Sequence of chain 1.D:
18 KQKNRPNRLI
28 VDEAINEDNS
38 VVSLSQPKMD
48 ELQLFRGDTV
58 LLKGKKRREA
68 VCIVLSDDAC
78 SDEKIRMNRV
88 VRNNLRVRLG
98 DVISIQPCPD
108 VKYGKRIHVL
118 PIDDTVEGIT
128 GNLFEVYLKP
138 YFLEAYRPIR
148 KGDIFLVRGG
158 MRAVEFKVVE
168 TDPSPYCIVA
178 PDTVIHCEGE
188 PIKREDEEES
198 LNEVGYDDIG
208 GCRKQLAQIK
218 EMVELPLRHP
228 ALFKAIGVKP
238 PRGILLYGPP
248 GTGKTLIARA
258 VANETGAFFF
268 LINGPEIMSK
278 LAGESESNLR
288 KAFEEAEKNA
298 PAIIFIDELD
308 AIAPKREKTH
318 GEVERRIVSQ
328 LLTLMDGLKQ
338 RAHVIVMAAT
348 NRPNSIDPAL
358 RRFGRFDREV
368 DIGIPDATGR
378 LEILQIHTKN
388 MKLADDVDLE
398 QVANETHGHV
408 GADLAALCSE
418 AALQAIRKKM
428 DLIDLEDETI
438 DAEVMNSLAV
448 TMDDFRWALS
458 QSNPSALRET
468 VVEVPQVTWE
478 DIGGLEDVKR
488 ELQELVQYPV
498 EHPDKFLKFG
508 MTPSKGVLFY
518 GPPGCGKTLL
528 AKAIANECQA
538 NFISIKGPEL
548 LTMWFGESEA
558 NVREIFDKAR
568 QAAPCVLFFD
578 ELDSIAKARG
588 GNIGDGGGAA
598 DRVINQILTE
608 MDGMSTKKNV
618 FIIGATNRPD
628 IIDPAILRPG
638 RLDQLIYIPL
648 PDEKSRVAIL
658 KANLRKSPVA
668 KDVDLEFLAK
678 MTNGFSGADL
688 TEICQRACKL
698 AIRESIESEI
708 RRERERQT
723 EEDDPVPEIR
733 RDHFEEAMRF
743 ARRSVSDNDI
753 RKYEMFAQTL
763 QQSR

Sequence of chain 1.C:
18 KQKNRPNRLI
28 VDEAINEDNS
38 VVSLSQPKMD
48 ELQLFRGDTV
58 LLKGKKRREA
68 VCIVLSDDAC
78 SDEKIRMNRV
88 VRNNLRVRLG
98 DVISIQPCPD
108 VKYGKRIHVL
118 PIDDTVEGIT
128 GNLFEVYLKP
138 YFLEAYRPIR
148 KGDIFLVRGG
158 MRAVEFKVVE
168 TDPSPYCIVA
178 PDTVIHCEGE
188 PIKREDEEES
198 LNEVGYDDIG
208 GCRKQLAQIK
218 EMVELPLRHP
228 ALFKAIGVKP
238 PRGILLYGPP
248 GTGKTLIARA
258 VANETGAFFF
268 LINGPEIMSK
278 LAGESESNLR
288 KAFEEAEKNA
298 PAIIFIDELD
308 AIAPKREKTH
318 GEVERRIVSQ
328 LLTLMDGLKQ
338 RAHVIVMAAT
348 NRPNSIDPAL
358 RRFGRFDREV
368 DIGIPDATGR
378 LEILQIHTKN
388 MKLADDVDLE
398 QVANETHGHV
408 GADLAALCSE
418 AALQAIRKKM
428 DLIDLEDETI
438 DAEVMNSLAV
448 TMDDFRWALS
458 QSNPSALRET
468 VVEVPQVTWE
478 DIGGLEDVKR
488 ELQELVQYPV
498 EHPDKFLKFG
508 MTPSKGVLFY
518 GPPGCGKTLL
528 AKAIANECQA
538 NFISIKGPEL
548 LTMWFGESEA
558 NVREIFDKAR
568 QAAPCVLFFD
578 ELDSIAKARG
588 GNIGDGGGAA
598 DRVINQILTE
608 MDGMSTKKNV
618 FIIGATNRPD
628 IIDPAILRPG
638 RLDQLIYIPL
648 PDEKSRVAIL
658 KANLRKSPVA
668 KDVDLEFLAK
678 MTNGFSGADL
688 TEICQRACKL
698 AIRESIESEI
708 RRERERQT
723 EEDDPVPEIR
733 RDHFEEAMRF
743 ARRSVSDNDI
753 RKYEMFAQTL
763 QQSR

Binding-site contacts:
Ligand atom O1G contacts residue ARG635 of chain 1.D at 3.4 Å (salt-bridge).
Ligand atom C8 contacts residue GLY523 of chain 1.C at 3.7 Å.
Ligand atom N6 contacts residue GLY480 of chain 1.C at 3.4 Å (h-bond).
Ligand atom N9 contacts residue GLY684 of chain 1.C at 3.9 Å.
Ligand atom O2A contacts residue LYS524 of chain 1.C at 3.8 Å.
Ligand atom C4 contacts residue LEU526 of chain 1.C at 3.6 Å (hydrophobic).
Ligand atom N6 contacts residue ILE656 of chain 1.C at 3.8 Å.
Ligand atom N1 contacts residue ILE656 of chain 1.C at 3.9 Å.
Ligand atom N7 contacts residue GLY523 of chain 1.C at 3.5 Å (h-bond).
Ligand atom O2G contacts residue ARG635 of chain 1.D at 1.3 Å (salt-bridge).
Ligand atom C2' contacts residue LEU526 of chain 1.C at 3.8 Å (hydrophobic).
Ligand atom C8 contacts residue ALA685 of chain 1.C at 3.8 Å (hydrophobic).
Ligand atom O1B contacts residue CYS522 of chain 1.C at 3.9 Å.
Ligand atom O1B contacts residue GLY521 of chain 1.C at 2.8 Å (h-bond).
Ligand atom C2 contacts residue ASP478 of chain 1.C at 3.3 Å.
Ligand atom O3G contacts residue ARG635 of chain 1.D at 3.5 Å (salt-bridge).
Ligand atom O3G contacts residue GLY521 of chain 1.C at 3.5 Å (h-bond).
Ligand atom PG contacts residue ARG635 of chain 1.D at 2.8 Å.
Ligand atom O2B contacts residue LYS524 of chain 1.C at 3.8 Å.
Ligand atom N1 contacts residue ILE479 of chain 1.C at 3.7 Å.
Ligand atom N7 contacts residue GLY684 of chain 1.C at 4.0 Å.
Ligand atom O3A contacts residue GLY523 of chain 1.C at 3.4 Å (h-bond).
Ligand atom O1G contacts residue GLY521 of chain 1.C at 3.4 Å.
Ligand atom N7 contacts residue CYS522 of chain 1.C at 3.5 Å.
Ligand atom N3 contacts residue LEU526 of chain 1.C at 3.6 Å.
Ligand atom O3A contacts residue LYS524 of chain 1.C at 3.8 Å.
Ligand atom O3A contacts residue GLY521 of chain 1.C at 3.9 Å.
Ligand atom O2A contacts residue LEU526 of chain 1.C at 3.8 Å.
Ligand atom O2B contacts residue THR525 of chain 1.C at 3.2 Å (h-bond).
Ligand atom O3A contacts residue CYS522 of chain 1.C at 3.9 Å.
Ligand atom O4' contacts residue ALA685 of chain 1.C at 3.6 Å.
Ligand atom N9 contacts residue LEU526 of chain 1.C at 4.0 Å.
Ligand atom O1B contacts residue PRO520 of chain 1.C at 3.9 Å.
Ligand atom N1 contacts residue ASP478 of chain 1.C at 3.9 Å.
Ligand atom C2 contacts residue LEU526 of chain 1.C at 3.9 Å (hydrophobic).
Ligand atom C6 contacts residue ILE656 of chain 1.C at 4.0 Å (hydrophobic).
Ligand atom N1 contacts residue GLY480 of chain 1.C at 3.2 Å (h-bond).
Ligand atom O2A contacts residue GLY523 of chain 1.C at 3.4 Å.
Ligand atom O2A contacts residue THR525 of chain 1.C at 3.9 Å.
Ligand atom C8 contacts residue GLY684 of chain 1.C at 3.7 Å.

A protein and the small-molecule ligand that binds it are described below.
Small molecule (SMILES): Nc1ncnc2c1ncn2[C@@H]1O[C@H](CO[P](=O)(O)O[P](=O)(O)NP(=O)(O)O)[C@@H](O)[C@H]1O